Sequence of chain 1.I:
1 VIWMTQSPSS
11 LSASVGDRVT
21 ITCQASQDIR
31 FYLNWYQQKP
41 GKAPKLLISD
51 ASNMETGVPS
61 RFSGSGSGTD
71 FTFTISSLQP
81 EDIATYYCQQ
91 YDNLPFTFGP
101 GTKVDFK

The protein below binds the small molecule below.
Small molecule (SMILES): CC(=O)N[C@H]1[C@H](O[C@H]2[C@H](O)[C@@H](NC(C)=O)CO[C@@H]2CO)O[C@H](CO)[C@@H](O[C@@H]2O[C@H](CO)[C@@H](O)[C@H](O)[C@H]2NC(C)=O)[C@@H]1O

Sequence of chain 1.C:
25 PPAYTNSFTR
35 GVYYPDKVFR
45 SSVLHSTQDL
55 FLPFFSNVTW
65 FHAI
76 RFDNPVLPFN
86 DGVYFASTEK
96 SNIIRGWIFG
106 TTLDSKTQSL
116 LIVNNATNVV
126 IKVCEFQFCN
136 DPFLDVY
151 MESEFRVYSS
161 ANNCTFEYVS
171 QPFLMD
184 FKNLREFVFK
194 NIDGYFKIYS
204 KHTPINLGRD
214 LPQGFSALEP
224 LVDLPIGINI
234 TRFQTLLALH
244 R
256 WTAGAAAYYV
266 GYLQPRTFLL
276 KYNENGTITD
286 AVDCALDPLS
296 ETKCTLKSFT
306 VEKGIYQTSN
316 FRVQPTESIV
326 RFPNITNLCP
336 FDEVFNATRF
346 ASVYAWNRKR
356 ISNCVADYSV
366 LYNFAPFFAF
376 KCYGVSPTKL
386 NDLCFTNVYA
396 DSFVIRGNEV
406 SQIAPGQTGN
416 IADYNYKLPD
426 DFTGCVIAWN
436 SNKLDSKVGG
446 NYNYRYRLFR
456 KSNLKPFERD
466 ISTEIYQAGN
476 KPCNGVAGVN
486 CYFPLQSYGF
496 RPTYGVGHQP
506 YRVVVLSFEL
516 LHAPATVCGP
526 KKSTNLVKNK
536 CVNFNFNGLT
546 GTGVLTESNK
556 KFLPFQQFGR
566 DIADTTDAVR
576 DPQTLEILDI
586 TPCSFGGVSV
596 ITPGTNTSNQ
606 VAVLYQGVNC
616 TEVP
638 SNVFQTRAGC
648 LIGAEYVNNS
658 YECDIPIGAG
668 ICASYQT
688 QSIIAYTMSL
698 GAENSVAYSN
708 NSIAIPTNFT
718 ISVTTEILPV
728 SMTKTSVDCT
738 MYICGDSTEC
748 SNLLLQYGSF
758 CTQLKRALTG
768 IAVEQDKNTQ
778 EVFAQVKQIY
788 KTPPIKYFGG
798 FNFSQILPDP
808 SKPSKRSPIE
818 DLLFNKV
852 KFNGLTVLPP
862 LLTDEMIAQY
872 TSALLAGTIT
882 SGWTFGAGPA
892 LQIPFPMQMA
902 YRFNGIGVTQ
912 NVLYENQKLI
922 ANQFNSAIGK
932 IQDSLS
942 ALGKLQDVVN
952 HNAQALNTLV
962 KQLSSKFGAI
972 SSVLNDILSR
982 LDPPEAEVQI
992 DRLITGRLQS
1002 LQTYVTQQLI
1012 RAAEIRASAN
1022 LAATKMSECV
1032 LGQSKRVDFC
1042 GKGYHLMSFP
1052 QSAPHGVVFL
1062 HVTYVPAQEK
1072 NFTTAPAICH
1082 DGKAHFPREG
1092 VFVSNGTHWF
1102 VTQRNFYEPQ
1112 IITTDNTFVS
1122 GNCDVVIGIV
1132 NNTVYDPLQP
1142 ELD

Binding-site contacts:
Ligand atom C8 contacts residue TYR104 of chain 1.H at 4.1 Å (hydrophobic).
Ligand atom O3 contacts residue ARG30 of chain 1.I at 3.4 Å (salt-bridge).
Ligand atom C1 contacts residue ARG30 of chain 1.I at 4.3 Å.
Ligand atom O6 contacts residue ARG30 of chain 1.I at 4.3 Å.
Ligand atom C4 contacts residue ASN232 of chain 1.C at 4.2 Å.
Ligand atom C1 contacts residue ASN232 of chain 1.C at 1.4 Å.
Ligand atom O5 contacts residue ARG30 of chain 1.I at 4.3 Å.
Ligand atom O7 contacts residue ASN232 of chain 1.C at 3.5 Å (h-bond).
Ligand atom C7 contacts residue ARG30 of chain 1.I at 3.9 Å.
Ligand atom C5 contacts residue ARG30 of chain 1.I at 4.2 Å.
Ligand atom C7 contacts residue ASN232 of chain 1.C at 3.3 Å.
Ligand atom C2 contacts residue ARG30 of chain 1.I at 4.4 Å.
Ligand atom N2 contacts residue ASN232 of chain 1.C at 2.8 Å (h-bond).
Ligand atom N2 contacts residue ARG30 of chain 1.I at 4.4 Å.
Ligand atom C5 contacts residue ARG103 of chain 1.H at 4.4 Å.
Ligand atom O5 contacts residue ASN232 of chain 1.C at 2.4 Å (h-bond).
Ligand atom O6 contacts residue ARG103 of chain 1.H at 3.4 Å (salt-bridge).
Ligand atom C6 contacts residue ARG103 of chain 1.H at 4.0 Å.
Ligand atom O5 contacts residue ARG103 of chain 1.H at 4.3 Å.
Ligand atom O7 contacts residue TYR32 of chain 1.I at 4.1 Å.
Ligand atom C2 contacts residue ASN232 of chain 1.C at 2.4 Å.
Ligand atom C3 contacts residue ASN232 of chain 1.C at 3.8 Å.
Ligand atom C5 contacts residue ASN232 of chain 1.C at 3.7 Å.
Ligand atom C3 contacts residue ARG30 of chain 1.I at 4.4 Å.
Ligand atom C8 contacts residue ASN232 of chain 1.C at 4.4 Å.
Ligand atom O7 contacts residue ARG30 of chain 1.I at 3.3 Å (salt-bridge).
Ligand atom C4 contacts residue ARG103 of chain 1.H at 4.2 Å.

Sequence of chain 1.H:
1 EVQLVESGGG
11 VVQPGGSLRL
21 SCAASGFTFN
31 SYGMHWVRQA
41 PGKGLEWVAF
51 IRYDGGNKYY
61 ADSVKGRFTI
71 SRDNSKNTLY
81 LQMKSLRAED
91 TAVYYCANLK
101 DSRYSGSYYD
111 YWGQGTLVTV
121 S